A small-molecule ligand and the protein it binds are described below.
Small molecule (SMILES): CC(=O)N[C@@H]1[C@@H](O)[C@H](O)[C@@H](CO)O[C@H]1O

Sequence of chain 1.C:
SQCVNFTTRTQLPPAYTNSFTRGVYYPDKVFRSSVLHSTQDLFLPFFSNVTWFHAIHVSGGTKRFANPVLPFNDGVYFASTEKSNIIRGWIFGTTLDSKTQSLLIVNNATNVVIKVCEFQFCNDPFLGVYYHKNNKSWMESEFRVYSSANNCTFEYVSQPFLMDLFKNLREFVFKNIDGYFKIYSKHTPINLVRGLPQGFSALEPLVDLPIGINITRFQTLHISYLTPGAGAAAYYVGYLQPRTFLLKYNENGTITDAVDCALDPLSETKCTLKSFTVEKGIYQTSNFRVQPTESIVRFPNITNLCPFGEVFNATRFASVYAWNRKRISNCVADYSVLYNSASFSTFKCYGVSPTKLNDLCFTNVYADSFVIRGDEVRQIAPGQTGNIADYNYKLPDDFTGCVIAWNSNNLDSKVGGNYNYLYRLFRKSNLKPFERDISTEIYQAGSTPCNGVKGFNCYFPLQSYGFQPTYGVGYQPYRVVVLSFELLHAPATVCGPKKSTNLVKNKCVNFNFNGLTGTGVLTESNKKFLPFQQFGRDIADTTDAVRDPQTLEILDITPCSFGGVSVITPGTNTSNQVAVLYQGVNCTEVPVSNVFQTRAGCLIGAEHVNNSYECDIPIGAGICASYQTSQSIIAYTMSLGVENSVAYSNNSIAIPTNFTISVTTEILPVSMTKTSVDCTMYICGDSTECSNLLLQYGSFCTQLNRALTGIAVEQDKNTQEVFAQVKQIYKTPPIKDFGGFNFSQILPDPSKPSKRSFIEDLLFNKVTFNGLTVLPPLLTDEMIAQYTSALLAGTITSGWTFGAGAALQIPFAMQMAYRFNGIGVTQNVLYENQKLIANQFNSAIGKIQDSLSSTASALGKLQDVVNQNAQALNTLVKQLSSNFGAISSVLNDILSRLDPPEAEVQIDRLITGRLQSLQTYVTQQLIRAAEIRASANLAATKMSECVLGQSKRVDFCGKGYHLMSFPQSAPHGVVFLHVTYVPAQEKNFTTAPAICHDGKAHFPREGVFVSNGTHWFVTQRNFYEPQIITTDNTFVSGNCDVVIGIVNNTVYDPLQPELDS

Binding-site contacts:
Ligand atom C6 contacts residue TYR28 of chain 1.C at 3.8 Å (hydrophobic).
Ligand atom C4 contacts residue ASN61 of chain 1.C at 4.2 Å.
Ligand atom C2 contacts residue ASN61 of chain 1.C at 2.4 Å.
Ligand atom C1 contacts residue TYR28 of chain 1.C at 4.1 Å (hydrophobic).
Ligand atom O6 contacts residue TYR28 of chain 1.C at 3.7 Å.
Ligand atom C5 contacts residue ASN61 of chain 1.C at 3.7 Å.
Ligand atom O5 contacts residue TYR28 of chain 1.C at 3.9 Å.
Ligand atom C1 contacts residue ASN61 of chain 1.C at 1.4 Å.
Ligand atom C7 contacts residue ASN61 of chain 1.C at 3.9 Å.
Ligand atom O7 contacts residue ASN61 of chain 1.C at 4.5 Å.
Ligand atom C8 contacts residue ASN30 of chain 1.C at 4.4 Å.
Ligand atom N2 contacts residue ASN61 of chain 1.C at 2.9 Å (h-bond).
Ligand atom C3 contacts residue ASN61 of chain 1.C at 3.8 Å.
Ligand atom O5 contacts residue ASN61 of chain 1.C at 2.4 Å (h-bond).
Ligand atom C5 contacts residue TYR28 of chain 1.C at 3.6 Å (hydrophobic).